Sequence of chain 1.A:
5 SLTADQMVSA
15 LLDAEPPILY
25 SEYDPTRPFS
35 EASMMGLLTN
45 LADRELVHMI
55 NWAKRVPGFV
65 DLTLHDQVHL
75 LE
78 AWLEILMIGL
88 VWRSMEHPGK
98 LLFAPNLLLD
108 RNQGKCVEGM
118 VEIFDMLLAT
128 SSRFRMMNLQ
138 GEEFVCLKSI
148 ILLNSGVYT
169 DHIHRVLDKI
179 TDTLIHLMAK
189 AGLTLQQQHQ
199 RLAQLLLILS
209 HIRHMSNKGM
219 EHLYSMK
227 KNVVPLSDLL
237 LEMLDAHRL

Binding-site contacts:
Ligand atom NE2 contacts residue LEU68 of chain 1.A at 4.0 Å.
Ligand atom C contacts residue ILE54 of chain 1.A at 4.2 Å (hydrophobic).
Ligand atom CG contacts residue ILE54 of chain 1.A at 4.1 Å (hydrophobic).
Ligand atom CD2 contacts residue MET239 of chain 1.A at 3.7 Å (hydrophobic).
Ligand atom CD2 contacts residue LEU75 of chain 1.A at 3.9 Å (hydrophobic).
Ligand atom OE1 contacts residue LEU68 of chain 1.A at 4.1 Å.
Ligand atom CD1 contacts residue LEU235 of chain 1.A at 3.7 Å (hydrophobic).
Ligand atom CB contacts residue ILE54 of chain 1.A at 3.9 Å (hydrophobic).
Ligand atom O contacts residue LYS58 of chain 1.A at 4.1 Å.
Ligand atom CA contacts residue VAL72 of chain 1.A at 3.8 Å (hydrophobic).
Ligand atom CD1 contacts residue GLN71 of chain 1.A at 3.8 Å.
Ligand atom CD1 contacts residue LEU235 of chain 1.A at 4.0 Å (hydrophobic).
Ligand atom CD2 contacts residue PHE63 of chain 1.A at 4.2 Å (hydrophobic).
Ligand atom CD2 contacts residue GLN71 of chain 1.A at 3.6 Å.
Ligand atom CD contacts residue LEU68 of chain 1.A at 3.7 Å (hydrophobic).
Ligand atom CB contacts residue GLU238 of chain 1.A at 3.6 Å.
Ligand atom CD1 contacts residue ILE54 of chain 1.A at 3.5 Å (hydrophobic).
Ligand atom CD2 contacts residue ILE54 of chain 1.A at 3.7 Å (hydrophobic).
Ligand atom CD1 contacts residue VAL72 of chain 1.A at 3.7 Å (hydrophobic).
Ligand atom C contacts residue LYS58 of chain 1.A at 4.0 Å.
Ligand atom C contacts residue GLU238 of chain 1.A at 3.8 Å.
Ligand atom CE1 contacts residue LEU68 of chain 1.A at 4.2 Å (hydrophobic).
Ligand atom CG1 contacts residue GLU238 of chain 1.A at 3.6 Å.
Ligand atom CD1 contacts residue GLU238 of chain 1.A at 4.2 Å.
Ligand atom CA contacts residue ILE54 of chain 1.A at 4.1 Å (hydrophobic).
Ligand atom CG2 contacts residue LEU235 of chain 1.A at 4.0 Å (hydrophobic).
Ligand atom CB contacts residue GLU238 of chain 1.A at 4.2 Å.
Ligand atom NE2 contacts residue LEU68 of chain 1.A at 3.7 Å.
Ligand atom N contacts residue GLU238 of chain 1.A at 3.0 Å (salt-bridge).
Ligand atom O contacts residue ILE54 of chain 1.A at 3.9 Å.
Ligand atom CD1 contacts residue ASP234 of chain 1.A at 3.3 Å.
Ligand atom CD2 contacts residue VAL72 of chain 1.A at 3.7 Å (hydrophobic).
Ligand atom CA contacts residue GLU238 of chain 1.A at 3.7 Å.
Ligand atom CG contacts residue LEU68 of chain 1.A at 3.8 Å (hydrophobic).
Ligand atom N contacts residue VAL72 of chain 1.A at 4.0 Å.
Ligand atom CA contacts residue GLU238 of chain 1.A at 3.9 Å.
Ligand atom O contacts residue LYS58 of chain 1.A at 3.1 Å (salt-bridge).
Ligand atom CD2 contacts residue GLU76 of chain 1.A at 4.0 Å.
Ligand atom CB contacts residue VAL72 of chain 1.A at 4.1 Å (hydrophobic).
Ligand atom CD2 contacts residue LEU68 of chain 1.A at 3.9 Å (hydrophobic).

The protein below binds the small molecule below.
Small molecule (SMILES): CC[C@H](C)[C@H](NC(=O)[C@H](C)N)C(=O)N[C@@H](CC(C)C)C(=O)N[C@@H](CC1=NC=NC1)C(=O)N[C@@H](CCCN=C(N)N)C(=O)N[C@@H](CC(C)C)C(=O)N[C@@H](CC(C)C)C(=O)N[C@H](C=O)CCC(N)=O